This small molecule binds to this protein.
Small molecule (SMILES): CC(C)OCCN1c2nc(N3CCOCC3)cc(=O)n2CC[C@H]1C(F)(F)F

Binding-site contacts:
Ligand atom F15 contacts residue PHE334 of chain 1.A at 3.2 Å.
Ligand atom C7 contacts residue MET404 of chain 1.A at 3.9 Å (hydrophobic).
Ligand atom C18 contacts residue PHE334 of chain 1.A at 3.8 Å (hydrophobic).
Ligand atom C19 contacts residue GLN405 of chain 1.A at 3.4 Å.
Ligand atom F14 contacts residue PRO340 of chain 1.A at 3.7 Å.
Ligand atom O13 contacts residue MET404 of chain 1.A at 3.4 Å (h-bond).
Ligand atom C19 contacts residue TYR392 of chain 1.A at 3.8 Å (hydrophobic).
Ligand atom C7 contacts residue ILE482 of chain 1.A at 3.7 Å (hydrophobic).
Ligand atom C6 contacts residue ASP483 of chain 1.A at 4.0 Å.
Ligand atom C23 contacts residue ILE407 of chain 1.A at 3.7 Å (hydrophobic).
Ligand atom O17 contacts residue ILE407 of chain 1.A at 2.7 Å (h-bond).
Ligand atom C9 contacts residue PRO340 of chain 1.A at 3.8 Å (hydrophobic).
Ligand atom C4 contacts residue ILE482 of chain 1.A at 3.7 Å (hydrophobic).
Ligand atom N2 contacts residue ILE482 of chain 1.A at 3.6 Å.
Ligand atom C26 contacts residue PRO411 of chain 1.A at 3.7 Å (hydrophobic).
Ligand atom O17 contacts residue GLN405 of chain 1.A at 3.7 Å.
Ligand atom C24 contacts residue TYR392 of chain 1.A at 3.8 Å (hydrophobic).
Ligand atom C6 contacts residue ILE482 of chain 1.A at 3.9 Å (hydrophobic).
Ligand atom C24 contacts residue ILE407 of chain 1.A at 3.8 Å (hydrophobic).
Ligand atom F14 contacts residue ILE356 of chain 1.A at 4.0 Å.
Ligand atom N3 contacts residue ILE482 of chain 1.A at 3.7 Å.
Ligand atom C1 contacts residue ILE356 of chain 1.A at 3.8 Å (hydrophobic).
Ligand atom N2 contacts residue ILE356 of chain 1.A at 3.4 Å.
Ligand atom O13 contacts residue LYS358 of chain 1.A at 4.0 Å.
Ligand atom C24 contacts residue GLN405 of chain 1.A at 3.4 Å.
Ligand atom F15 contacts residue PRO340 of chain 1.A at 3.5 Å.
Ligand atom O13 contacts residue ASP483 of chain 1.A at 3.4 Å (salt-bridge).
Ligand atom C1 contacts residue ILE482 of chain 1.A at 3.6 Å (hydrophobic).
Ligand atom C6 contacts residue MET404 of chain 1.A at 3.7 Å (hydrophobic).
Ligand atom C11 contacts residue LYS358 of chain 1.A at 3.8 Å.
Ligand atom C20 contacts residue PHE406 of chain 1.A at 3.6 Å (hydrophobic).
Ligand atom O17 contacts residue PHE406 of chain 1.A at 3.6 Å.
Ligand atom F14 contacts residue LYS358 of chain 1.A at 3.8 Å.
Ligand atom C23 contacts residue LEU472 of chain 1.A at 3.8 Å (hydrophobic).
Ligand atom C4 contacts residue ILE356 of chain 1.A at 3.8 Å (hydrophobic).
Ligand atom C23 contacts residue PHE406 of chain 1.A at 3.9 Å (hydrophobic).
Ligand atom F16 contacts residue SER336 of chain 1.A at 3.9 Å.
Ligand atom F16 contacts residue PRO340 of chain 1.A at 3.3 Å.
Ligand atom N10 contacts residue ILE482 of chain 1.A at 3.8 Å.
Ligand atom C7 contacts residue TYR392 of chain 1.A at 3.9 Å (hydrophobic).

Sequence of chain 1.A:
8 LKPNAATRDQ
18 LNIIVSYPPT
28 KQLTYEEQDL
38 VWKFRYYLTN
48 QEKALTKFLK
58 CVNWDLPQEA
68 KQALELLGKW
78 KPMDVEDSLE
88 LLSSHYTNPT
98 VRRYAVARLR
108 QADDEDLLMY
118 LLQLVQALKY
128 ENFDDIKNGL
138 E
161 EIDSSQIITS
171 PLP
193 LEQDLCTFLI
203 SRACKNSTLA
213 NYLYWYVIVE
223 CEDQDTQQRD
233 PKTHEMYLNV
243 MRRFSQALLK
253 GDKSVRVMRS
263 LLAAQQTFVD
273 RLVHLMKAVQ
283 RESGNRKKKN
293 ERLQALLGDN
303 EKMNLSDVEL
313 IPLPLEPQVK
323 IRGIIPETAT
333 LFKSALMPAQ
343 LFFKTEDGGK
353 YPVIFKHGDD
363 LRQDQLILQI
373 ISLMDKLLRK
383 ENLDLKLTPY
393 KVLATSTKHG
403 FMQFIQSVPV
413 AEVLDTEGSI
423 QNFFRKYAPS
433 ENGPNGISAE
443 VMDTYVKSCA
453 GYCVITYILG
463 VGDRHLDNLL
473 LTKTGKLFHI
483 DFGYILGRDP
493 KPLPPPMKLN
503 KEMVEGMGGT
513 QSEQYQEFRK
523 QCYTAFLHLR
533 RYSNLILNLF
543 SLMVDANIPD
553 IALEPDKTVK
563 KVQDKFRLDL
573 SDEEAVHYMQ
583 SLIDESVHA